Sequence of chain 1.A:
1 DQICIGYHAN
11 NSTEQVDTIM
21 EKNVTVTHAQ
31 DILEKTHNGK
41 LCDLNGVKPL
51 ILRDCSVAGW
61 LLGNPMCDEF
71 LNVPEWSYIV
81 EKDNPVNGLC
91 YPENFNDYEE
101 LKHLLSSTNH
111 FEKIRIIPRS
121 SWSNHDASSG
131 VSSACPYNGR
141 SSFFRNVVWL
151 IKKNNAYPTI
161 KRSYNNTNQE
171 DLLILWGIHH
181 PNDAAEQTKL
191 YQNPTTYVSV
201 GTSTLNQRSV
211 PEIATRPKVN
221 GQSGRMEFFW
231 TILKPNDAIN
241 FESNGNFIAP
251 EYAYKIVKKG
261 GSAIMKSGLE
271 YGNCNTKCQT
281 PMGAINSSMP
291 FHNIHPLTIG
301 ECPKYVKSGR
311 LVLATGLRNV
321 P

Binding-site contacts:
Ligand atom C1 contacts residue ASN165 of chain 1.A at 1.4 Å.
Ligand atom C7 contacts residue ASP237 of chain 1.A at 4.4 Å.
Ligand atom O7 contacts residue ASN165 of chain 1.A at 3.9 Å.
Ligand atom N2 contacts residue ALA238 of chain 1.A at 4.3 Å.
Ligand atom C5 contacts residue ASN236 of chain 1.A at 3.5 Å.
Ligand atom C4 contacts residue ASN165 of chain 1.A at 4.3 Å.
Ligand atom C2 contacts residue ASN236 of chain 1.A at 3.5 Å.
Ligand atom O7 contacts residue ASN236 of chain 1.A at 4.0 Å.
Ligand atom C8 contacts residue ASP237 of chain 1.A at 3.7 Å.
Ligand atom O7 contacts residue ALA238 of chain 1.A at 3.9 Å.
Ligand atom N2 contacts residue ASN236 of chain 1.A at 2.6 Å (h-bond).
Ligand atom C7 contacts residue ASN236 of chain 1.A at 3.5 Å.
Ligand atom C8 contacts residue ASN236 of chain 1.A at 2.9 Å.
Ligand atom C7 contacts residue ALA238 of chain 1.A at 3.9 Å (hydrophobic).
Ligand atom C5 contacts residue ASN165 of chain 1.A at 3.7 Å.
Ligand atom C2 contacts residue ASN165 of chain 1.A at 2.4 Å.
Ligand atom C7 contacts residue ASN165 of chain 1.A at 3.7 Å.
Ligand atom C3 contacts residue ASN165 of chain 1.A at 3.8 Å.
Ligand atom C1 contacts residue ASN236 of chain 1.A at 3.5 Å.
Ligand atom C4 contacts residue ASN236 of chain 1.A at 4.1 Å.
Ligand atom C6 contacts residue ASN236 of chain 1.A at 4.3 Å.
Ligand atom O4 contacts residue ASN236 of chain 1.A at 3.9 Å.
Ligand atom C8 contacts residue ALA238 of chain 1.A at 3.6 Å (hydrophobic).
Ligand atom O5 contacts residue ASN236 of chain 1.A at 4.3 Å.
Ligand atom O5 contacts residue ASN165 of chain 1.A at 2.4 Å (h-bond).
Ligand atom N2 contacts residue ASN165 of chain 1.A at 2.9 Å (h-bond).
Ligand atom N2 contacts residue ASP237 of chain 1.A at 4.3 Å.
Ligand atom C3 contacts residue ASN236 of chain 1.A at 3.8 Å.

The small molecule below binds the protein below.
Small molecule (SMILES): CC(=O)N[C@H]1[C@H](O[C@H]2[C@H](O)[C@@H](NC(C)=O)CO[C@@H]2CO)O[C@H](CO)[C@@H](O)[C@@H]1O